Sequence of chain 1.C:
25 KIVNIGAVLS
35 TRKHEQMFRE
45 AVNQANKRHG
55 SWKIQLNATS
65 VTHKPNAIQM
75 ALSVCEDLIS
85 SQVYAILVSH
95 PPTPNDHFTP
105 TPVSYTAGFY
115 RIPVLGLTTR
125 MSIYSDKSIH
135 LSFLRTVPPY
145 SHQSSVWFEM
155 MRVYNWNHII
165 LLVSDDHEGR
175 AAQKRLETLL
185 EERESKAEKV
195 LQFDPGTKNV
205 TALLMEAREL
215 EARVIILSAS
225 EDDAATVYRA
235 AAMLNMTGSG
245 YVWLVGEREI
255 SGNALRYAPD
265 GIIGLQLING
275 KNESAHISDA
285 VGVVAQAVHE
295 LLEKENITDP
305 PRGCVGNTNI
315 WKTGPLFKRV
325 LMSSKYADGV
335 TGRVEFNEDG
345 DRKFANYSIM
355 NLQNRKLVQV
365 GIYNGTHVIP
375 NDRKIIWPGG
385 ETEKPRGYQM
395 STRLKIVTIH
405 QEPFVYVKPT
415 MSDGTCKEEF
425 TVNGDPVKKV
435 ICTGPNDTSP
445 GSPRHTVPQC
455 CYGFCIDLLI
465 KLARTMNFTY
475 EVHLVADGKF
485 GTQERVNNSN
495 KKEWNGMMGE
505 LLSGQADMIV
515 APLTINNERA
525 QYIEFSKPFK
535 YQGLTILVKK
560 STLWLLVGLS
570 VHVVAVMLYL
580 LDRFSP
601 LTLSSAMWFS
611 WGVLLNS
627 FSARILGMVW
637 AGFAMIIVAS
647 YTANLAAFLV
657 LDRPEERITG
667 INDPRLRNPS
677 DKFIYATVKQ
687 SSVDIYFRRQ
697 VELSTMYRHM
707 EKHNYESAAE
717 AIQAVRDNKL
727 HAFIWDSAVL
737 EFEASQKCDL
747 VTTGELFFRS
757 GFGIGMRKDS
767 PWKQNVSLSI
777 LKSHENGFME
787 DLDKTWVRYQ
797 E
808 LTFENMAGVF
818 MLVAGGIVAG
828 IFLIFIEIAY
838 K

The small molecule below binds the protein below.
Small molecule (SMILES): CC(=O)N[C@H]1[C@H](O[C@H]2[C@H](O)[C@@H](NC(C)=O)CO[C@@H]2CO)O[C@H](CO)[C@@H](O)[C@@H]1O

Binding-site contacts:
Ligand atom C3 contacts residue HIS449 of chain 1.C at 3.8 Å.
Ligand atom C7 contacts residue HIS449 of chain 1.C at 4.3 Å.
Ligand atom C7 contacts residue ASN440 of chain 1.C at 4.1 Å.
Ligand atom N2 contacts residue PRO447 of chain 1.C at 4.1 Å.
Ligand atom C6 contacts residue SER446 of chain 1.C at 3.7 Å.
Ligand atom O6 contacts residue SER446 of chain 1.C at 3.3 Å.
Ligand atom C7 contacts residue PRO447 of chain 1.C at 4.3 Å (hydrophobic).
Ligand atom O3 contacts residue HIS449 of chain 1.C at 3.0 Å (h-bond).
Ligand atom C4 contacts residue HIS449 of chain 1.C at 3.7 Å.
Ligand atom C5 contacts residue HIS449 of chain 1.C at 3.5 Å.
Ligand atom C3 contacts residue PRO447 of chain 1.C at 4.4 Å (hydrophobic).
Ligand atom C1 contacts residue ASN440 of chain 1.C at 1.5 Å.
Ligand atom O5 contacts residue ASN440 of chain 1.C at 2.5 Å (h-bond).
Ligand atom C3 contacts residue ASN440 of chain 1.C at 3.9 Å.
Ligand atom C6 contacts residue HIS449 of chain 1.C at 3.5 Å.
Ligand atom O4 contacts residue HIS449 of chain 1.C at 4.5 Å.
Ligand atom O5 contacts residue SER446 of chain 1.C at 3.8 Å.
Ligand atom O6 contacts residue HIS449 of chain 1.C at 3.6 Å.
Ligand atom C5 contacts residue SER446 of chain 1.C at 4.4 Å.
Ligand atom O5 contacts residue HIS449 of chain 1.C at 3.3 Å.
Ligand atom C4 contacts residue ASN440 of chain 1.C at 4.3 Å.
Ligand atom C1 contacts residue HIS449 of chain 1.C at 4.0 Å.
Ligand atom C8 contacts residue PRO447 of chain 1.C at 3.8 Å (hydrophobic).
Ligand atom C6 contacts residue PRO447 of chain 1.C at 3.7 Å (hydrophobic).
Ligand atom O7 contacts residue HIS449 of chain 1.C at 3.8 Å.
Ligand atom C2 contacts residue HIS449 of chain 1.C at 3.4 Å.
Ligand atom C2 contacts residue ASN440 of chain 1.C at 2.5 Å.
Ligand atom O6 contacts residue PRO447 of chain 1.C at 3.3 Å.
Ligand atom C5 contacts residue ASN440 of chain 1.C at 3.7 Å.
Ligand atom N2 contacts residue HIS449 of chain 1.C at 4.0 Å.
Ligand atom N2 contacts residue ASN440 of chain 1.C at 2.8 Å (h-bond).